Sequence of chain 1.F:
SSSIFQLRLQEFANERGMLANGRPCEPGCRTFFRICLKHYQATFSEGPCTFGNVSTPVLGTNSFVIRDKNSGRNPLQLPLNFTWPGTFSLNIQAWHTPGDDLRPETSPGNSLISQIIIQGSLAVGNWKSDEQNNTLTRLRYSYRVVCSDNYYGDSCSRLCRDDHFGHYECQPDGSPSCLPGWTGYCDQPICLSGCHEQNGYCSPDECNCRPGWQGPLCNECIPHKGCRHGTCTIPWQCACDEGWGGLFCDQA

A protein and the small-molecule ligand that binds it are described below.
Small molecule (SMILES): CC(=O)N[C@@H]1[C@@H](O)[C@H](O)[C@@H](CO)O[C@H]1O

Binding-site contacts:
Ligand atom C1 contacts residue ASN53 of chain 1.F at 1.4 Å.
Ligand atom O7 contacts residue ASN53 of chain 1.F at 3.1 Å (h-bond).
Ligand atom C5 contacts residue ASN53 of chain 1.F at 3.7 Å.
Ligand atom C8 contacts residue ASN53 of chain 1.F at 4.4 Å.
Ligand atom C7 contacts residue CYS49 of chain 1.F at 4.0 Å (hydrophobic).
Ligand atom C3 contacts residue ASN53 of chain 1.F at 3.8 Å.
Ligand atom O5 contacts residue ASN53 of chain 1.F at 2.4 Å (h-bond).
Ligand atom C7 contacts residue PRO48 of chain 1.F at 4.1 Å (hydrophobic).
Ligand atom N2 contacts residue ASN53 of chain 1.F at 2.9 Å (h-bond).
Ligand atom C4 contacts residue ASN53 of chain 1.F at 4.2 Å.
Ligand atom C2 contacts residue ASN53 of chain 1.F at 2.5 Å.
Ligand atom C8 contacts residue CYS49 of chain 1.F at 4.1 Å (hydrophobic).
Ligand atom O7 contacts residue CYS49 of chain 1.F at 3.1 Å (h-bond).
Ligand atom O7 contacts residue PRO48 of chain 1.F at 3.8 Å.
Ligand atom C7 contacts residue ASN53 of chain 1.F at 3.2 Å.
Ligand atom C8 contacts residue PRO48 of chain 1.F at 4.0 Å (hydrophobic).